The protein below binds the small molecule below.
Small molecule (SMILES): C[C@]12CC[C@H](c3cc(F)c(O)c(F)c3F)C[C@H]1CC[C@@H]2O

Binding-site contacts:
Ligand atom C08 contacts residue ILE127 of chain 1.B at 4.0 Å (hydrophobic).
Ligand atom F01 contacts residue LEU90 of chain 1.B at 2.6 Å.
Ligand atom F01 contacts residue LEU94 of chain 1.B at 3.1 Å.
Ligand atom C06 contacts residue GLY224 of chain 1.B at 3.9 Å.
Ligand atom C11 contacts residue LEU49 of chain 1.B at 3.6 Å (hydrophobic).
Ligand atom C14 contacts residue PHE107 of chain 1.B at 3.9 Å (hydrophobic).
Ligand atom C contacts residue MET46 of chain 1.B at 3.8 Å (hydrophobic).
Ligand atom C02 contacts residue GLU56 of chain 1.B at 3.4 Å.
Ligand atom F contacts residue LEU52 of chain 1.B at 3.4 Å.
Ligand atom F contacts residue ALA53 of chain 1.B at 3.3 Å.
Ligand atom C contacts residue LEU228 of chain 1.B at 4.1 Å (hydrophobic).
Ligand atom C contacts residue THR50 of chain 1.B at 3.9 Å.
Ligand atom C contacts residue LEU49 of chain 1.B at 4.1 Å (hydrophobic).
Ligand atom F contacts residue GLU56 of chain 1.B at 3.0 Å.
Ligand atom F01 contacts residue MET91 of chain 1.B at 3.4 Å.
Ligand atom O contacts residue HIS227 of chain 1.B at 2.7 Å (h-bond).
Ligand atom O01 contacts residue GLU56 of chain 1.B at 2.6 Å (salt-bridge).
Ligand atom O contacts residue MET124 of chain 1.B at 3.2 Å.
Ligand atom C01 contacts residue ALA53 of chain 1.B at 4.0 Å (hydrophobic).
Ligand atom C02 contacts residue PHE107 of chain 1.B at 4.1 Å (hydrophobic).
Ligand atom C05 contacts residue LEU87 of chain 1.B at 4.1 Å (hydrophobic).
Ligand atom C12 contacts residue PHE107 of chain 1.B at 3.9 Å (hydrophobic).
Ligand atom F02 contacts residue MET91 of chain 1.B at 3.2 Å.
Ligand atom C01 contacts residue LEU49 of chain 1.B at 4.1 Å (hydrophobic).
Ligand atom F02 contacts residue LEU94 of chain 1.B at 3.9 Å.
Ligand atom C10 contacts residue PHE107 of chain 1.B at 4.1 Å (hydrophobic).
Ligand atom F contacts residue LEU49 of chain 1.B at 3.4 Å.
Ligand atom C15 contacts residue MET124 of chain 1.B at 3.9 Å (hydrophobic).
Ligand atom O01 contacts residue ARG97 of chain 1.B at 3.6 Å.
Ligand atom C08 contacts residue GLY224 of chain 1.B at 3.6 Å.
Ligand atom C08 contacts residue HIS227 of chain 1.B at 3.8 Å.
Ligand atom C03 contacts residue ALA53 of chain 1.B at 4.0 Å (hydrophobic).
Ligand atom C09 contacts residue LEU94 of chain 1.B at 4.0 Å (hydrophobic).
Ligand atom C03 contacts residue LEU49 of chain 1.B at 3.9 Å (hydrophobic).
Ligand atom C01 contacts residue PHE107 of chain 1.B at 4.0 Å (hydrophobic).
Ligand atom C03 contacts residue PHE107 of chain 1.B at 3.9 Å (hydrophobic).
Ligand atom C01 contacts residue GLU56 of chain 1.B at 3.6 Å.
Ligand atom O contacts residue MET46 of chain 1.B at 3.8 Å.
Ligand atom C09 contacts residue LEU90 of chain 1.B at 3.8 Å (hydrophobic).
Ligand atom C15 contacts residue HIS227 of chain 1.B at 3.7 Å.

Sequence of chain 1.B:
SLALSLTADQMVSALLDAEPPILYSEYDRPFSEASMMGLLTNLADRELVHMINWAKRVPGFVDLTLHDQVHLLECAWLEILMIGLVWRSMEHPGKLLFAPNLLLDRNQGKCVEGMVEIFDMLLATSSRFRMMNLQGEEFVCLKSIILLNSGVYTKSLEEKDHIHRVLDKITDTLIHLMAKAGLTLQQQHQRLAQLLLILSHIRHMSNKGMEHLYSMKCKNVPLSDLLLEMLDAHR